Binding-site contacts:
Ligand atom O3S contacts residue GLY222 of chain 19.A at 2.9 Å (h-bond).
Ligand atom C13 contacts residue C151 of chain 19.D at 4.5 Å.
Ligand atom C1 contacts residue TRP374 of chain 19.A at 3.6 Å (hydrophobic).
Ligand atom O2S contacts residue ARG224 of chain 19.A at 4.5 Å.
Ligand atom O3S contacts residue ARG224 of chain 19.A at 2.9 Å (salt-bridge).
Ligand atom O1S contacts residue TRP374 of chain 19.A at 4.3 Å.
Ligand atom C5 contacts residue C151 of chain 19.D at 4.0 Å.
Ligand atom S1 contacts residue ARG224 of chain 19.A at 4.3 Å.
Ligand atom O3S contacts residue PHE223 of chain 19.A at 3.9 Å.
Ligand atom O1S contacts residue PHE223 of chain 19.A at 4.5 Å.
Ligand atom C7 contacts residue C151 of chain 19.D at 3.4 Å.
Ligand atom C2 contacts residue TRP374 of chain 19.A at 4.1 Å (hydrophobic).
Ligand atom O2S contacts residue GLY222 of chain 19.A at 3.3 Å (h-bond).
Ligand atom S1 contacts residue TRP374 of chain 19.A at 4.0 Å.
Ligand atom S1 contacts residue GLY222 of chain 19.A at 3.0 Å (h-bond).
Ligand atom O3S contacts residue TRP374 of chain 19.A at 3.3 Å.
Ligand atom C3 contacts residue TRP374 of chain 19.A at 4.3 Å (hydrophobic).
Ligand atom S1 contacts residue LYS215 of chain 19.A at 4.1 Å.
Ligand atom O1S contacts residue GLY222 of chain 19.A at 2.3 Å (h-bond).
Ligand atom C10 contacts residue C151 of chain 19.D at 3.4 Å.
Ligand atom C12 contacts residue C151 of chain 19.D at 3.4 Å.
Ligand atom C8 contacts residue C151 of chain 19.D at 3.7 Å.
Ligand atom C9 contacts residue C151 of chain 19.D at 3.4 Å.
Ligand atom C11 contacts residue C151 of chain 19.D at 3.5 Å.
Ligand atom C16 contacts residue ASP229 of chain 19.A at 4.3 Å.
Ligand atom C6 contacts residue C151 of chain 19.D at 4.2 Å.
Ligand atom O1S contacts residue LYS215 of chain 19.A at 2.7 Å (salt-bridge).

Sequence of chain 19.A:
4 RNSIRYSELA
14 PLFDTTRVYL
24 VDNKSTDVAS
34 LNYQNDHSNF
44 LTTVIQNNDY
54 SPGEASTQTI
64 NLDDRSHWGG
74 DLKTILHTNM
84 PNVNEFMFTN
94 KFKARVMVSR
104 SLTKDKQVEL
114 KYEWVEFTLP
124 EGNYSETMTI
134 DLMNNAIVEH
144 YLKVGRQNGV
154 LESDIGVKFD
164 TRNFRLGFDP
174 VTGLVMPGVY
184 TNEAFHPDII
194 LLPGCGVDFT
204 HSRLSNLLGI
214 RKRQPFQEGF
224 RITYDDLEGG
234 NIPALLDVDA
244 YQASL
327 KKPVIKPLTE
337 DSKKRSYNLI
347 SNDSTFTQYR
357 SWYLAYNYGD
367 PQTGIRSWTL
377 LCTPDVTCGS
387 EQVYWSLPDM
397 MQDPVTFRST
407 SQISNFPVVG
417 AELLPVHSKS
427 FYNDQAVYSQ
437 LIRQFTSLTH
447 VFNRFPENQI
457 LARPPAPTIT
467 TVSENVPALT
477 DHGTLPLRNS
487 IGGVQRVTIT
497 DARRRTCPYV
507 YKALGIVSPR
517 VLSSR

The protein below binds the small molecule below.
Small molecule (SMILES): CCCCCCCCCCCC[N+](C)(C)CCCS(=O)(=O)O